The small molecule below binds the protein below.
Small molecule (SMILES): O=[N+]([O-])c1ccc2[nH]nnc2c1

Binding-site contacts:
Ligand atom O21 contacts residue THR53 of chain 1.D at 3.9 Å.
Ligand atom NO1 contacts residue LEU30 of chain 1.D at 3.4 Å.
Ligand atom O21 contacts residue VAL61 of chain 1.D at 3.6 Å.
Ligand atom N2 contacts residue MET34 of chain 1.D at 4.1 Å.
Ligand atom O11 contacts residue LEU30 of chain 1.D at 3.4 Å.
Ligand atom C7A contacts residue MET34 of chain 1.D at 3.6 Å (hydrophobic).
Ligand atom N3 contacts residue GLU17 of chain 1.D at 2.8 Å (salt-bridge).
Ligand atom N1 contacts residue MET34 of chain 1.D at 3.7 Å.
Ligand atom C3A contacts residue PHE66 of chain 1.D at 4.1 Å (hydrophobic).
Ligand atom C5 contacts residue ARG69 of chain 1.D at 4.1 Å.
Ligand atom O11 contacts residue THR53 of chain 1.D at 2.7 Å (h-bond).
Ligand atom C6 contacts residue THR53 of chain 1.D at 3.9 Å.
Ligand atom NO1 contacts residue THR53 of chain 1.D at 3.5 Å (h-bond).
Ligand atom N2 contacts residue MET70 of chain 1.D at 3.7 Å.
Ligand atom N3 contacts residue PHE66 of chain 1.D at 3.8 Å.
Ligand atom O11 contacts residue LEU49 of chain 1.D at 3.7 Å.
Ligand atom O11 contacts residue HIS50 of chain 1.D at 3.6 Å.
Ligand atom C4 contacts residue LEU30 of chain 1.D at 3.3 Å (hydrophobic).
Ligand atom C4 contacts residue PHE66 of chain 1.D at 4.1 Å (hydrophobic).
Ligand atom O21 contacts residue HIS50 of chain 1.D at 4.2 Å.
Ligand atom N1 contacts residue MET70 of chain 1.D at 3.8 Å.
Ligand atom C7 contacts residue ARG69 of chain 1.D at 3.7 Å.
Ligand atom C7 contacts residue LEU49 of chain 1.D at 3.8 Å (hydrophobic).
Ligand atom N3 contacts residue MET70 of chain 1.D at 4.0 Å.
Ligand atom C5 contacts residue THR53 of chain 1.D at 4.2 Å.
Ligand atom C6 contacts residue LEU49 of chain 1.D at 3.7 Å (hydrophobic).
Ligand atom C3A contacts residue GLU17 of chain 1.D at 3.7 Å.
Ligand atom C7A contacts residue MET70 of chain 1.D at 4.2 Å (hydrophobic).
Ligand atom C7 contacts residue MET34 of chain 1.D at 3.9 Å (hydrophobic).
Ligand atom C5 contacts residue LEU30 of chain 1.D at 3.6 Å (hydrophobic).
Ligand atom C3A contacts residue LEU30 of chain 1.D at 3.9 Å (hydrophobic).
Ligand atom C6 contacts residue LEU30 of chain 1.D at 4.2 Å (hydrophobic).
Ligand atom O21 contacts residue LEU30 of chain 1.D at 3.8 Å.
Ligand atom C6 contacts residue ARG69 of chain 1.D at 3.6 Å.
Ligand atom C3A contacts residue MET34 of chain 1.D at 3.9 Å (hydrophobic).
Ligand atom N3 contacts residue ARG37 of chain 1.D at 3.8 Å.
Ligand atom N1 contacts residue ARG37 of chain 1.D at 3.5 Å (salt-bridge).
Ligand atom N2 contacts residue ARG37 of chain 1.D at 3.0 Å (salt-bridge).
Ligand atom N2 contacts residue GLU17 of chain 1.D at 3.6 Å.
Ligand atom C4 contacts residue GLU17 of chain 1.D at 3.5 Å.

Sequence of chain 1.D:
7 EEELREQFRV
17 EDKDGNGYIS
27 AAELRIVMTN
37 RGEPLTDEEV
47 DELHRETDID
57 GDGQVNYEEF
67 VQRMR